This small molecule binds to this protein.
Small molecule (SMILES): CC(=O)N[C@@H]1[C@@H](O)[C@H](O)[C@@H](CO)O[C@H]1O

Binding-site contacts:
Ligand atom N2 contacts residue ASN1074 of chain 1.A at 2.9 Å (h-bond).
Ligand atom O5 contacts residue ASN1074 of chain 1.A at 2.4 Å (h-bond).
Ligand atom C8 contacts residue ASN1074 of chain 1.A at 4.3 Å.
Ligand atom C2 contacts residue ASN1074 of chain 1.A at 2.4 Å.
Ligand atom C3 contacts residue ASN1074 of chain 1.A at 3.8 Å.
Ligand atom C4 contacts residue ASN1074 of chain 1.A at 4.3 Å.
Ligand atom O7 contacts residue ASN1074 of chain 1.A at 3.2 Å (h-bond).
Ligand atom O3 contacts residue ALA706 of chain 1.A at 4.2 Å.
Ligand atom C7 contacts residue ASN1074 of chain 1.A at 3.2 Å.
Ligand atom O6 contacts residue ASN1074 of chain 1.A at 4.4 Å.
Ligand atom O6 contacts residue GLU1072 of chain 1.A at 4.5 Å.
Ligand atom C5 contacts residue ASN1074 of chain 1.A at 3.7 Å.
Ligand atom C1 contacts residue ASN1074 of chain 1.A at 1.4 Å.

Sequence of chain 1.A:
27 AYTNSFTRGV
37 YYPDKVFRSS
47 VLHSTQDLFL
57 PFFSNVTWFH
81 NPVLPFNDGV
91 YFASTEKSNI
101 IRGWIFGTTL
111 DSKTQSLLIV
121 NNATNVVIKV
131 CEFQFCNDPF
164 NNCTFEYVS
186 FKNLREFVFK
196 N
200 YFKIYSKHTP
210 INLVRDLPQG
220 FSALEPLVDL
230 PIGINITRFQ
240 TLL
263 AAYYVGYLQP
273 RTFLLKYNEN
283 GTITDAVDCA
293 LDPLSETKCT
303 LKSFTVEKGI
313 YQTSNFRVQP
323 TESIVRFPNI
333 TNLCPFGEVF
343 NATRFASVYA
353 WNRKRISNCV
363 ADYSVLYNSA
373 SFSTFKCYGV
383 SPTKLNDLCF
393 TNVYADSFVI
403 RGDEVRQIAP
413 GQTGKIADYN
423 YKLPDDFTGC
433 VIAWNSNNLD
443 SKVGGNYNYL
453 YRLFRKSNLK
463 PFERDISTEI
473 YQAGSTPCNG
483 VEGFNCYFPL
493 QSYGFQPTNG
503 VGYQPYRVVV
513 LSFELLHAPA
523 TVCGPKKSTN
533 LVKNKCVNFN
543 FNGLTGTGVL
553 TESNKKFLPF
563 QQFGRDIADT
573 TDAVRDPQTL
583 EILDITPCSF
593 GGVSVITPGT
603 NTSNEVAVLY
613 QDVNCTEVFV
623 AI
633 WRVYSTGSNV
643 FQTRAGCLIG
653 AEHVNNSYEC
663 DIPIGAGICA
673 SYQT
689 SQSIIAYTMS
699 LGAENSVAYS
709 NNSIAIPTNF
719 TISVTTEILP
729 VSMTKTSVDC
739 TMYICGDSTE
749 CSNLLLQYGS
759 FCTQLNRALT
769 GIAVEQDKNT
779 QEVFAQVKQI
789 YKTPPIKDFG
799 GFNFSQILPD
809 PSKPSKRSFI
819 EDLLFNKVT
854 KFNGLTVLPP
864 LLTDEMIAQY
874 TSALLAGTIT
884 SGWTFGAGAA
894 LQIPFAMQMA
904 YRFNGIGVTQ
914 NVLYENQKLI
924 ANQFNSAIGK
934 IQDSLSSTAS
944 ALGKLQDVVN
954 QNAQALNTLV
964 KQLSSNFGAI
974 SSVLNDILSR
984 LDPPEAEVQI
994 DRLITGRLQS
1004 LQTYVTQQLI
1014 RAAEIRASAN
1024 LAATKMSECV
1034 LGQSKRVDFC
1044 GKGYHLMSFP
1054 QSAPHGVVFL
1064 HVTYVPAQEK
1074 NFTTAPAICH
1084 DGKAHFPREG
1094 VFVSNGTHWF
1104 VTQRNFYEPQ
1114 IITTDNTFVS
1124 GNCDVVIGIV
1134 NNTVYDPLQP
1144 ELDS